The small molecule below binds the protein below.
Small molecule (SMILES): Cc1ncc[nH]1

Binding-site contacts:
Ligand atom C4 contacts residue THR198 of chain 1.A at 3.6 Å.
Ligand atom C6 contacts residue THR198 of chain 1.A at 3.7 Å.
Ligand atom C5 contacts residue HIS94 of chain 1.A at 4.0 Å.
Ligand atom N3 contacts residue THR199 of chain 1.A at 4.4 Å.
Ligand atom N3 contacts residue 2MZ1 of chain 1.D at 2.8 Å (h-bond).
Ligand atom N3 contacts residue THR198 of chain 1.A at 3.3 Å (h-bond).
Ligand atom C2 contacts residue 2MZ1 of chain 1.D at 3.4 Å.
Ligand atom C4 contacts residue LEU197 of chain 1.A at 3.6 Å (hydrophobic).
Ligand atom C6 contacts residue HIS94 of chain 1.A at 3.8 Å.
Ligand atom N1 contacts residue HIS94 of chain 1.A at 3.1 Å (h-bond).
Ligand atom C2 contacts residue THR199 of chain 1.A at 4.4 Å.
Ligand atom C5 contacts residue HIS119 of chain 1.A at 3.5 Å.
Ligand atom C5 contacts residue ZN1 of chain 1.B at 2.9 Å.
Ligand atom C6 contacts residue 2MZ1 of chain 1.D at 3.5 Å.
Ligand atom C4 contacts residue 2MZ1 of chain 1.D at 3.9 Å.
Ligand atom C6 contacts residue ZN1 of chain 1.B at 3.4 Å.
Ligand atom C6 contacts residue HIS96 of chain 1.A at 4.1 Å.
Ligand atom N1 contacts residue THR198 of chain 1.A at 3.4 Å (h-bond).
Ligand atom N1 contacts residue HIS96 of chain 1.A at 3.7 Å.
Ligand atom N1 contacts residue HIS119 of chain 1.A at 3.3 Å (h-bond).
Ligand atom C4 contacts residue TRP208 of chain 1.A at 4.2 Å (hydrophobic).
Ligand atom N3 contacts residue ZN1 of chain 1.B at 4.1 Å.
Ligand atom N1 contacts residue ZN1 of chain 1.B at 1.9 Å.
Ligand atom C6 contacts residue THR199 of chain 1.A at 3.6 Å.
Ligand atom C4 contacts residue ZN1 of chain 1.B at 4.1 Å.
Ligand atom C5 contacts residue TRP208 of chain 1.A at 3.8 Å (hydrophobic).
Ligand atom C2 contacts residue ZN1 of chain 1.B at 3.0 Å.
Ligand atom C5 contacts residue THR198 of chain 1.A at 3.9 Å.
Ligand atom C2 contacts residue HIS94 of chain 1.A at 3.7 Å.
Ligand atom C4 contacts residue VAL142 of chain 1.A at 4.5 Å (hydrophobic).
Ligand atom C2 contacts residue HIS96 of chain 1.A at 4.3 Å.
Ligand atom N3 contacts residue LEU197 of chain 1.A at 3.6 Å.
Ligand atom C2 contacts residue THR198 of chain 1.A at 3.4 Å.
Ligand atom C5 contacts residue VAL142 of chain 1.A at 4.5 Å (hydrophobic).

Sequence of chain 1.A:
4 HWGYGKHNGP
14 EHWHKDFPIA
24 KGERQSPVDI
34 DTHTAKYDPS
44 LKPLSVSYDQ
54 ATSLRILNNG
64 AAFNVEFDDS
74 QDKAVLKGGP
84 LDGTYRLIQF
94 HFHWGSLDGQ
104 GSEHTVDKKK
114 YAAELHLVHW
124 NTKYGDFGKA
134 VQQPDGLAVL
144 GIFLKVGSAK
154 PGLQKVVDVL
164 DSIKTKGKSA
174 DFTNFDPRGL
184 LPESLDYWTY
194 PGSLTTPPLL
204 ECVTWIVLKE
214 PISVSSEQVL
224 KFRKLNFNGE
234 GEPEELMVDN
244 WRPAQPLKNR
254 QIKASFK